Sequence of chain 1.B:
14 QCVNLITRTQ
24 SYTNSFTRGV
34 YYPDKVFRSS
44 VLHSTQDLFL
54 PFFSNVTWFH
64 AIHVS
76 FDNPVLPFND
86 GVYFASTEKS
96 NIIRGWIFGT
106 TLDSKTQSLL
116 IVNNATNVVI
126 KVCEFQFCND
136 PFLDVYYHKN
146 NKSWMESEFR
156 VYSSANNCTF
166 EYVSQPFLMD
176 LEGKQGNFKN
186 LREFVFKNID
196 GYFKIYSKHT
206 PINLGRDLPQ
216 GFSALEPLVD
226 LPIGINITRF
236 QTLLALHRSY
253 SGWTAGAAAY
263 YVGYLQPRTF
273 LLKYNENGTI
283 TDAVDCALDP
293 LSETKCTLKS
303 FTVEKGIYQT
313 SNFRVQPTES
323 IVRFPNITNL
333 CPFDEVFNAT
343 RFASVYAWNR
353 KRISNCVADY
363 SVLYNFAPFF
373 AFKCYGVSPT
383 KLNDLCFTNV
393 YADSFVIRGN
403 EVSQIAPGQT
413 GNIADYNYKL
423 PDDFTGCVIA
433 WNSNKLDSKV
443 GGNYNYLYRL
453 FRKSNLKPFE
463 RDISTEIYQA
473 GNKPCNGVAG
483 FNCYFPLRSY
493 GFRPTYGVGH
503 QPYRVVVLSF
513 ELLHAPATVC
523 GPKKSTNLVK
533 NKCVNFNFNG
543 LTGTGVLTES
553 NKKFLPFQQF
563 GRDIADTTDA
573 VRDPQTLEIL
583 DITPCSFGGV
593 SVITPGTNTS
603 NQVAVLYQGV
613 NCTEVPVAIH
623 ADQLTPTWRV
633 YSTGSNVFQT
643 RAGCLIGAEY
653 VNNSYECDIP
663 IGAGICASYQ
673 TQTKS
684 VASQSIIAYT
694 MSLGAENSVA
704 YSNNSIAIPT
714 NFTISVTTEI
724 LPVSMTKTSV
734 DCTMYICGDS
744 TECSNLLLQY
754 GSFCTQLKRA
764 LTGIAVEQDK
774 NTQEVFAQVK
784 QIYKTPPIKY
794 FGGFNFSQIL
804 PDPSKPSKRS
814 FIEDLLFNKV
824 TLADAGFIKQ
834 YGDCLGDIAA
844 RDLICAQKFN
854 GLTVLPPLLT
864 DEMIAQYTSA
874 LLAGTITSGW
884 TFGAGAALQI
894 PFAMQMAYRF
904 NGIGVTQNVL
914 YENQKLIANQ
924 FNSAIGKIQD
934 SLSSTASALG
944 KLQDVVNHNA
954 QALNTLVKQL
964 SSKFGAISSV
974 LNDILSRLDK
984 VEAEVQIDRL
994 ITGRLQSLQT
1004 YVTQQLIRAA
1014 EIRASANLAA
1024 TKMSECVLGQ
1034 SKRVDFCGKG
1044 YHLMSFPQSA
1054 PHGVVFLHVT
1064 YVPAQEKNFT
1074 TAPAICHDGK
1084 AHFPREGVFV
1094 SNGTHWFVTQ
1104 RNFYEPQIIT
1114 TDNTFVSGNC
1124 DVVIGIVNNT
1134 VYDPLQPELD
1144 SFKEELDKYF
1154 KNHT

The small molecule below binds the protein below.
Small molecule (SMILES): CC(=O)N[C@H]1[C@H](O[C@H]2[C@H](O)[C@@H](NC(C)=O)CO[C@@H]2CO)O[C@H](CO)[C@@H](O[C@H]2O[C@H](CO)[C@@H](O)[C@H](O)[C@@H]2O)[C@@H]1O

Sequence of chain 1.C:
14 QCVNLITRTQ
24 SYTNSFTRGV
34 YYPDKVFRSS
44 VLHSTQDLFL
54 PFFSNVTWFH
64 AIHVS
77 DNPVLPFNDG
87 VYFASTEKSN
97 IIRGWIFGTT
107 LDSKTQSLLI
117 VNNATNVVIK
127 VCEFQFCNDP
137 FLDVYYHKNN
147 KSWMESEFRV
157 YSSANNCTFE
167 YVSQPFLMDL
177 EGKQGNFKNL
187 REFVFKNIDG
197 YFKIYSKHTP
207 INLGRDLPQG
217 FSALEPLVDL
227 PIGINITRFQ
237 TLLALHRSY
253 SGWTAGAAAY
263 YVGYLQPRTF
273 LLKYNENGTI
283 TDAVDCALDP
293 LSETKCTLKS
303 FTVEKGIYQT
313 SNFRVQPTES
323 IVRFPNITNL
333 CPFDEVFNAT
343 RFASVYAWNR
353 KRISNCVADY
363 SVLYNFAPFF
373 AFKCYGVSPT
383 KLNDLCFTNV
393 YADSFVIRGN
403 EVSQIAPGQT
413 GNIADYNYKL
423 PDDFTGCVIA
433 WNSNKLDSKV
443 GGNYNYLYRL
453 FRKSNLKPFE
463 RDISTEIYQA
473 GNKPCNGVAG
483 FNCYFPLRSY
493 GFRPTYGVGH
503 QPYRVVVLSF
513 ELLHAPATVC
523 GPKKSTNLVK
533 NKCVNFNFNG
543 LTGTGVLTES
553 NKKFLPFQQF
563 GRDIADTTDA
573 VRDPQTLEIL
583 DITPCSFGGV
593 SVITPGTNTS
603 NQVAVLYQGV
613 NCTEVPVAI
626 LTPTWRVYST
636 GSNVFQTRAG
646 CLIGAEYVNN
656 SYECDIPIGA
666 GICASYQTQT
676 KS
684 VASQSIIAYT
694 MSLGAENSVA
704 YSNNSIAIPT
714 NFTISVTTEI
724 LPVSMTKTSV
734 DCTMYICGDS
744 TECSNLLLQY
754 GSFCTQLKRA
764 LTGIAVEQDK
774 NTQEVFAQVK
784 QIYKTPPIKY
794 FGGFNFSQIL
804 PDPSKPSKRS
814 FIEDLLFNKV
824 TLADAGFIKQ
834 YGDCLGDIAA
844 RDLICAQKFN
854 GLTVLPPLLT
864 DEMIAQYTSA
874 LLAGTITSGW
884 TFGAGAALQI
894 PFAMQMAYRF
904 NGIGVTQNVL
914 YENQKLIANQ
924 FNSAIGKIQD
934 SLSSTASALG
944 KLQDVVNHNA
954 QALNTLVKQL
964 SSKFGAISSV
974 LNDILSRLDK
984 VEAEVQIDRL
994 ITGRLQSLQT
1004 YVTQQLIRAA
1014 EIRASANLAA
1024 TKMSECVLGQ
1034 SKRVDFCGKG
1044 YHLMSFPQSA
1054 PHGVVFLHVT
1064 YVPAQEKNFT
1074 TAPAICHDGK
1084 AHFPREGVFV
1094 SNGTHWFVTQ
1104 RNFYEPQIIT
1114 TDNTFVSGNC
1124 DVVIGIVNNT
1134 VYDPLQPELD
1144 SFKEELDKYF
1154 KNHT

Binding-site contacts:
Ligand atom C7 contacts residue ASN279 of chain 1.C at 3.3 Å.
Ligand atom C5 contacts residue LYS555 of chain 1.B at 4.2 Å.
Ligand atom C1 contacts residue LYS555 of chain 1.B at 4.2 Å.
Ligand atom C5 contacts residue ASN279 of chain 1.C at 3.6 Å.
Ligand atom C6 contacts residue LYS555 of chain 1.B at 3.8 Å.
Ligand atom C8 contacts residue GLU278 of chain 1.C at 3.1 Å.
Ligand atom O5 contacts residue LYS555 of chain 1.B at 3.3 Å (salt-bridge).
Ligand atom O7 contacts residue ASN277 of chain 1.C at 3.1 Å (h-bond).
Ligand atom C2 contacts residue GLU278 of chain 1.C at 4.1 Å.
Ligand atom C8 contacts residue ASN277 of chain 1.C at 3.3 Å.
Ligand atom C2 contacts residue ASN279 of chain 1.C at 2.6 Å.
Ligand atom C7 contacts residue GLU278 of chain 1.C at 3.5 Å.
Ligand atom C4 contacts residue ASN279 of chain 1.C at 4.3 Å.
Ligand atom C7 contacts residue ASN277 of chain 1.C at 3.5 Å.
Ligand atom O5 contacts residue ASN279 of chain 1.C at 2.3 Å (h-bond).
Ligand atom C3 contacts residue ASN279 of chain 1.C at 3.9 Å.
Ligand atom O6 contacts residue LYS555 of chain 1.B at 3.2 Å (salt-bridge).
Ligand atom N2 contacts residue ASN279 of chain 1.C at 3.0 Å (h-bond).
Ligand atom O7 contacts residue ASN279 of chain 1.C at 3.1 Å (h-bond).
Ligand atom C1 contacts residue ASN279 of chain 1.C at 1.5 Å.
Ligand atom C1 contacts residue GLU278 of chain 1.C at 4.2 Å.
Ligand atom N2 contacts residue GLU278 of chain 1.C at 3.0 Å (salt-bridge).
Ligand atom C8 contacts residue ASN279 of chain 1.C at 4.5 Å.